Sequence of chain 1.A:
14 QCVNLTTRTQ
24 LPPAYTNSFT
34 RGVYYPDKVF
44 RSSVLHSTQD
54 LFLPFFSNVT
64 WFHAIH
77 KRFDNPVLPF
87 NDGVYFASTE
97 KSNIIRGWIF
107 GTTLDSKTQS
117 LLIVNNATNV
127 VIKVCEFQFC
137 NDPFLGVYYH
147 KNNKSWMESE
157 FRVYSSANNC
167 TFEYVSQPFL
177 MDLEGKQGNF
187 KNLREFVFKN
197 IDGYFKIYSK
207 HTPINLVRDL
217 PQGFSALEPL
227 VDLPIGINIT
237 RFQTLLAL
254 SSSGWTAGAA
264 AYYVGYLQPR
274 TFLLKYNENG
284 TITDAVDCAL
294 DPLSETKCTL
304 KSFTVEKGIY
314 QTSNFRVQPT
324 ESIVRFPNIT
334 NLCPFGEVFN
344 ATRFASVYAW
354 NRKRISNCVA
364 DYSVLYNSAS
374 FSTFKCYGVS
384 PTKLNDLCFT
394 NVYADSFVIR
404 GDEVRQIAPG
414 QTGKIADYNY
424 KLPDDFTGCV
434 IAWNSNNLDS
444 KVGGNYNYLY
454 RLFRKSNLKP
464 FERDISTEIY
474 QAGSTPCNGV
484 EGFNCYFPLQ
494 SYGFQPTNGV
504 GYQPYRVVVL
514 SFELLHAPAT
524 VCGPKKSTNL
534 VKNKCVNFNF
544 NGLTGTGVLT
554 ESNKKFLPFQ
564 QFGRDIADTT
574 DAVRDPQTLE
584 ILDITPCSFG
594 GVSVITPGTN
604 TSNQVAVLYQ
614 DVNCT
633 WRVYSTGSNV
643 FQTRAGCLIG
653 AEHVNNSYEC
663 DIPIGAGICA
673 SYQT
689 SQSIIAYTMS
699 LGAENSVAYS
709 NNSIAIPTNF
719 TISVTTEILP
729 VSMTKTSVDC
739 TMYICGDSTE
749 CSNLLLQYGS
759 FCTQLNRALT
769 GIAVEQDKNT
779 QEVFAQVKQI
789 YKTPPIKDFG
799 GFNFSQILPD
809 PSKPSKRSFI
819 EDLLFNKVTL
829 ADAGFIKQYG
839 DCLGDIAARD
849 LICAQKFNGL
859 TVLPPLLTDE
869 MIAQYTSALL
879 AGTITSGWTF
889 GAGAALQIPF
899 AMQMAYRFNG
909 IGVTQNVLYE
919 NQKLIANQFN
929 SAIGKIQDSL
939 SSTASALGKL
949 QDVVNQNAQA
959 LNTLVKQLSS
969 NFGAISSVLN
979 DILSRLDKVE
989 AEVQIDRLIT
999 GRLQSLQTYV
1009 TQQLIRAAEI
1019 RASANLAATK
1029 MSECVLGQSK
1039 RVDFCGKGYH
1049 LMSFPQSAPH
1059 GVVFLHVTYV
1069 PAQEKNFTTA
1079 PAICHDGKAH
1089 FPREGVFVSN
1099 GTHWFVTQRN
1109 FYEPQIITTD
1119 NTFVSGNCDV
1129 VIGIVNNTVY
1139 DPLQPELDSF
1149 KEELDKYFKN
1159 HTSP

The protein below binds the small molecule below.
Small molecule (SMILES): CC(=O)N[C@@H]1[C@@H](O)[C@H](O)[C@@H](CO)O[C@H]1O

Binding-site contacts:
Ligand atom N2 contacts residue ASN603 of chain 1.A at 2.9 Å (h-bond).
Ligand atom C7 contacts residue ASN603 of chain 1.A at 3.1 Å.
Ligand atom C8 contacts residue ASN603 of chain 1.A at 4.3 Å.
Ligand atom O5 contacts residue ASN603 of chain 1.A at 2.4 Å (h-bond).
Ligand atom O6 contacts residue ASN603 of chain 1.A at 4.3 Å.
Ligand atom C2 contacts residue ASN603 of chain 1.A at 2.5 Å.
Ligand atom C4 contacts residue ASN603 of chain 1.A at 4.2 Å.
Ligand atom O7 contacts residue ASN603 of chain 1.A at 3.0 Å (h-bond).
Ligand atom C1 contacts residue ASN603 of chain 1.A at 1.4 Å.
Ligand atom C3 contacts residue ASN603 of chain 1.A at 3.8 Å.
Ligand atom C5 contacts residue ASN603 of chain 1.A at 3.7 Å.